Sequence of chain 1.A:
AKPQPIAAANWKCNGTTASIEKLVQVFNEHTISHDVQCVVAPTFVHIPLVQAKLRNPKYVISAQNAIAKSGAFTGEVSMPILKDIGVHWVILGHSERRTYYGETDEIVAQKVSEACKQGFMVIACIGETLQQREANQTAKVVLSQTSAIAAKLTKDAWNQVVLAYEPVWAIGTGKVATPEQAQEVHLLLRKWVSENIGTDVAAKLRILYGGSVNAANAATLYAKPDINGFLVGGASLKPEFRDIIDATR

A small-molecule ligand and the protein it binds are described below.
Small molecule (SMILES): O=P(O)(O)OC[C@H](O)CO

Binding-site contacts:
Ligand atom O3P contacts residue GLY174 of chain 1.A at 2.8 Å (h-bond).
Ligand atom O3P contacts residue SER214 of chain 1.A at 2.7 Å (h-bond).
Ligand atom P contacts residue GLY236 of chain 1.A at 3.7 Å.
Ligand atom P contacts residue GLY235 of chain 1.A at 3.6 Å.
Ligand atom O4P contacts residue 1GP1 of chain 1.B at 0.4 Å (h-bond).
Ligand atom C1 contacts residue GLU168 of chain 1.A at 1.5 Å.
Ligand atom C2 contacts residue GLU168 of chain 1.A at 3.0 Å.
Ligand atom C2 contacts residue LYS14 of chain 1.A at 3.8 Å.
Ligand atom C1 contacts residue HIS96 of chain 1.A at 3.7 Å.
Ligand atom O2 contacts residue ILE173 of chain 1.A at 3.2 Å.
Ligand atom C3 contacts residue GLY213 of chain 1.A at 3.8 Å.
Ligand atom C3 contacts residue ILE173 of chain 1.A at 3.8 Å (hydrophobic).
Ligand atom C1 contacts residue 1GP1 of chain 1.B at 0.6 Å.
Ligand atom O3P contacts residue ALA172 of chain 1.A at 3.5 Å (h-bond).
Ligand atom O2P contacts residue VAL234 of chain 1.A at 3.9 Å.
Ligand atom O2P contacts residue SER214 of chain 1.A at 3.7 Å.
Ligand atom O2 contacts residue LYS14 of chain 1.A at 2.8 Å (salt-bridge).
Ligand atom O3P contacts residue GLY213 of chain 1.A at 3.7 Å.
Ligand atom O1P contacts residue 1GP1 of chain 1.B at 0.2 Å (h-bond).
Ligand atom O4P contacts residue GLY174 of chain 1.A at 3.9 Å.
Ligand atom O1P contacts residue GLY235 of chain 1.A at 3.4 Å.
Ligand atom O1P contacts residue LYS14 of chain 1.A at 3.2 Å (salt-bridge).
Ligand atom O2 contacts residue HIS96 of chain 1.A at 2.6 Å (h-bond).
Ligand atom C3 contacts residue 1GP1 of chain 1.B at 0.7 Å.
Ligand atom C1 contacts residue LEU233 of chain 1.A at 3.7 Å (hydrophobic).
Ligand atom P contacts residue SER214 of chain 1.A at 3.7 Å.
Ligand atom O2P contacts residue GLY235 of chain 1.A at 2.8 Å (h-bond).
Ligand atom O2P contacts residue 1GP1 of chain 1.B at 0.2 Å (h-bond).
Ligand atom C2 contacts residue 1GP1 of chain 1.B at 0.6 Å.
Ligand atom O2 contacts residue 1GP1 of chain 1.B at 1.3 Å (h-bond).
Ligand atom O3P contacts residue ILE173 of chain 1.A at 3.6 Å.
Ligand atom O4P contacts residue GLY235 of chain 1.A at 3.7 Å.
Ligand atom O2P contacts residue GLY236 of chain 1.A at 3.5 Å (h-bond).
Ligand atom P contacts residue GLY174 of chain 1.A at 3.8 Å.
Ligand atom C3 contacts residue GLU168 of chain 1.A at 3.7 Å.
Ligand atom O4P contacts residue GLY236 of chain 1.A at 2.8 Å (h-bond).
Ligand atom C2 contacts residue HIS96 of chain 1.A at 3.5 Å.
Ligand atom O2 contacts residue GLU168 of chain 1.A at 3.9 Å.
Ligand atom O3P contacts residue 1GP1 of chain 1.B at 0.1 Å (h-bond).
Ligand atom P contacts residue 1GP1 of chain 1.B at 0.4 Å.